Sequence of chain 1.A:
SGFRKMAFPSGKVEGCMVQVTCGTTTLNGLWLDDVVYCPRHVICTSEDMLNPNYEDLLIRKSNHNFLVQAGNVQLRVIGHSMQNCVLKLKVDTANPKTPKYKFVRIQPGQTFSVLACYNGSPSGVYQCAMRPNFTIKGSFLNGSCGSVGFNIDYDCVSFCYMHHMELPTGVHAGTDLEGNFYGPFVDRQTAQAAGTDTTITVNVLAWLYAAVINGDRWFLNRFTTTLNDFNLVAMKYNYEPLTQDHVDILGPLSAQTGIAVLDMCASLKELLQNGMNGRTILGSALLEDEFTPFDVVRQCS

Binding-site contacts:
Ligand atom N2 contacts residue CYS145 of chain 1.A at 3.9 Å.
Ligand atom C12 contacts residue HIS163 of chain 1.A at 3.4 Å.
Ligand atom N3 contacts residue GLU166 of chain 1.A at 4.0 Å.
Ligand atom N3 contacts residue HIS163 of chain 1.A at 3.0 Å (h-bond).
Ligand atom C6 contacts residue MET165 of chain 1.A at 3.9 Å (hydrophobic).
Ligand atom C13 contacts residue GLU166 of chain 1.A at 3.8 Å.
Ligand atom C7 contacts residue MET49 of chain 1.A at 3.4 Å (hydrophobic).
Ligand atom C15 contacts residue ASN142 of chain 1.A at 3.7 Å.
Ligand atom O2 contacts residue HIS164 of chain 1.A at 4.0 Å.
Ligand atom C8 contacts residue ARG188 of chain 1.A at 3.8 Å.
Ligand atom C15 contacts residue SER1 of chain 2.A at 3.5 Å.
Ligand atom C7 contacts residue ARG188 of chain 1.A at 4.0 Å.
Ligand atom C13 contacts residue PHE140 of chain 1.A at 3.2 Å (hydrophobic).
Ligand atom C8 contacts residue GLN189 of chain 1.A at 3.5 Å.
Ligand atom C14 contacts residue GLU166 of chain 1.A at 3.9 Å.
Ligand atom C7 contacts residue ASP187 of chain 1.A at 3.6 Å.
Ligand atom N3 contacts residue PHE140 of chain 1.A at 3.7 Å.
Ligand atom O1 contacts residue GLY143 of chain 1.A at 3.7 Å.
Ligand atom C9 contacts residue HIS41 of chain 1.A at 3.6 Å.
Ligand atom C14 contacts residue ASN142 of chain 1.A at 3.7 Å.
Ligand atom C9 contacts residue HIS164 of chain 1.A at 3.5 Å.
Ligand atom C1 contacts residue CYS145 of chain 1.A at 3.4 Å (hydrophobic).
Ligand atom C15 contacts residue PHE140 of chain 1.A at 3.3 Å (hydrophobic).
Ligand atom C6 contacts residue ASP187 of chain 1.A at 4.0 Å.
Ligand atom O1 contacts residue CYS145 of chain 1.A at 3.3 Å (h-bond).
Ligand atom C15 contacts residue GLU166 of chain 1.A at 3.6 Å.
Ligand atom C13 contacts residue LEU141 of chain 1.A at 3.8 Å (hydrophobic).
Ligand atom C8 contacts residue MET49 of chain 1.A at 3.5 Å (hydrophobic).
Ligand atom C15 contacts residue LEU141 of chain 1.A at 3.8 Å (hydrophobic).
Ligand atom N1 contacts residue CYS145 of chain 1.A at 3.9 Å.
Ligand atom C14 contacts residue LEU141 of chain 1.A at 3.7 Å (hydrophobic).
Ligand atom C12 contacts residue CYS145 of chain 1.A at 3.8 Å (hydrophobic).
Ligand atom O2 contacts residue GLU166 of chain 1.A at 3.1 Å (salt-bridge).
Ligand atom C14 contacts residue PHE140 of chain 1.A at 3.7 Å (hydrophobic).
Ligand atom C19 contacts residue ASN142 of chain 1.A at 4.0 Å.
Ligand atom C16 contacts residue ASN142 of chain 1.A at 3.9 Å.
Ligand atom N3 contacts residue SER144 of chain 1.A at 3.7 Å.
Ligand atom O2 contacts residue MET165 of chain 1.A at 3.4 Å.
Ligand atom C12 contacts residue GLU166 of chain 1.A at 3.8 Å.
Ligand atom O1 contacts residue ASN142 of chain 1.A at 3.6 Å (h-bond).

Sequence of chain 2.A:
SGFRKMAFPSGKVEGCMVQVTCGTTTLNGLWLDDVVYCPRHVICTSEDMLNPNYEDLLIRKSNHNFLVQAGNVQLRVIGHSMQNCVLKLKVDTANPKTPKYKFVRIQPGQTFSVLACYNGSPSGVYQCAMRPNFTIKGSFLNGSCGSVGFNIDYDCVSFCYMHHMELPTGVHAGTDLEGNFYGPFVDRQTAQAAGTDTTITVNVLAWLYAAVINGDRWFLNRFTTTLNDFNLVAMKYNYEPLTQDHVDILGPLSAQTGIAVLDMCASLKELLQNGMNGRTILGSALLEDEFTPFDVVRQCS

A protein and the small-molecule ligand that binds it are described below.
Small molecule (SMILES): O=C1NC2(CC(C3CCC3)C2)C(=O)N1c1cncc2ccccc12